Binding-site contacts:
Ligand atom C10 contacts residue TYR83 of chain 3.A at 3.7 Å (hydrophobic).
Ligand atom C11 contacts residue ASP226 of chain 3.A at 3.3 Å.
Ligand atom C19 contacts residue TYR83 of chain 3.A at 4.0 Å (hydrophobic).
Ligand atom CL contacts residue PHE124 of chain 3.A at 3.8 Å.
Ligand atom N28 contacts residue TYR83 of chain 3.A at 3.9 Å.
Ligand atom O29 contacts residue PRO118 of chain 3.A at 4.0 Å.
Ligand atom N25 contacts residue GLY40 of chain 3.A at 3.8 Å.
Ligand atom C12 contacts residue ASP226 of chain 3.A at 3.3 Å.
Ligand atom C12 contacts residue ASP38 of chain 3.A at 3.5 Å.
Ligand atom C21 contacts residue GLY228 of chain 3.A at 3.4 Å.
Ligand atom O30 contacts residue TYR83 of chain 3.A at 3.2 Å.
Ligand atom C19 contacts residue ILE137 of chain 3.A at 3.7 Å (hydrophobic).
Ligand atom C11 contacts residue GLY40 of chain 3.A at 3.5 Å.
Ligand atom C23 contacts residue GLY40 of chain 3.A at 3.8 Å.
Ligand atom C11 contacts residue ASP38 of chain 3.A at 3.6 Å.
Ligand atom C20 contacts residue GLY40 of chain 3.A at 3.6 Å.
Ligand atom C22 contacts residue ARG82 of chain 3.A at 3.5 Å.
Ligand atom C20 contacts residue SER41 of chain 3.A at 3.7 Å.
Ligand atom CL contacts residue PRO118 of chain 3.A at 3.6 Å.
Ligand atom C8 contacts residue GLY40 of chain 3.A at 3.9 Å.
Ligand atom C14 contacts residue GLY40 of chain 3.A at 3.8 Å.
Ligand atom N25 contacts residue ASP38 of chain 3.A at 2.7 Å (salt-bridge).
Ligand atom C14 contacts residue TYR83 of chain 3.A at 3.7 Å (hydrophobic).
Ligand atom O30 contacts residue SER84 of chain 3.A at 2.8 Å (h-bond).
Ligand atom CL contacts residue PHE119 of chain 3.A at 3.4 Å.
Ligand atom C17 contacts residue GLY228 of chain 3.A at 3.9 Å.
Ligand atom C8 contacts residue SER84 of chain 3.A at 4.0 Å.
Ligand atom N25 contacts residue ASP226 of chain 3.A at 2.8 Å (salt-bridge).
Ligand atom N28 contacts residue GLY40 of chain 3.A at 3.0 Å (h-bond).
Ligand atom C22 contacts residue TYR83 of chain 3.A at 3.8 Å (hydrophobic).
Ligand atom C14 contacts residue ASP38 of chain 3.A at 3.4 Å.
Ligand atom C18 contacts residue TYR83 of chain 3.A at 3.8 Å (hydrophobic).
Ligand atom C9 contacts residue THR85 of chain 3.A at 3.4 Å.
Ligand atom C15 contacts residue ASP38 of chain 3.A at 3.5 Å.
Ligand atom C6 contacts residue PHE124 of chain 3.A at 3.8 Å (hydrophobic).
Ligand atom C12 contacts residue GLY228 of chain 3.A at 3.6 Å.
Ligand atom C7 contacts residue THR85 of chain 3.A at 3.4 Å.
Ligand atom C8 contacts residue TYR83 of chain 3.A at 3.5 Å (hydrophobic).
Ligand atom O29 contacts residue THR85 of chain 3.A at 2.7 Å (h-bond).
Ligand atom C2 contacts residue GLN19 of chain 3.A at 3.4 Å.

Sequence of chain 3.A:
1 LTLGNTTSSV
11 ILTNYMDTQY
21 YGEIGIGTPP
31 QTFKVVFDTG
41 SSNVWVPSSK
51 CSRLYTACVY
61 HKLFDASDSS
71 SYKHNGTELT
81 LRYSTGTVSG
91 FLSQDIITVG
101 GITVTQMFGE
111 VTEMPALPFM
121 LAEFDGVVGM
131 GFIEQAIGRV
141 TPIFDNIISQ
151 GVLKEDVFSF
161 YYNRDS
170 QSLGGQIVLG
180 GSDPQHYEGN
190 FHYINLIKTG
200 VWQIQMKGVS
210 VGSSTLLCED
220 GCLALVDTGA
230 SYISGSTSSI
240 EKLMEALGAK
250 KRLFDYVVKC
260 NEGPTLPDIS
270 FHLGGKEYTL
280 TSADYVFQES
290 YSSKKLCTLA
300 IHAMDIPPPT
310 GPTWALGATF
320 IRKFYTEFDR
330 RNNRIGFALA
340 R

This small molecule binds to this protein.
Small molecule (SMILES): CC(C)CCNC(=O)[C@@H]1CNC[C@H](CN2CC(=O)N(c3ccccc3Cl)CC2(C)C)C1